Binding-site contacts:
Ligand atom C6 contacts residue ALA88 of chain 1.B at 4.0 Å (hydrophobic).
Ligand atom C2 contacts residue GLN219 of chain 1.B at 4.0 Å.
Ligand atom C6 contacts residue PHE131 of chain 1.B at 3.7 Å (hydrophobic).
Ligand atom O3 contacts residue PHE131 of chain 1.B at 4.2 Å.
Ligand atom C5 contacts residue PHE131 of chain 1.B at 3.7 Å (hydrophobic).
Ligand atom O4 contacts residue ALA88 of chain 1.B at 3.7 Å.
Ligand atom C7 contacts residue GLN219 of chain 1.B at 3.5 Å.
Ligand atom O6 contacts residue ALA222 of chain 1.B at 3.8 Å.
Ligand atom O7 contacts residue GLN219 of chain 1.B at 3.3 Å (h-bond).
Ligand atom O3 contacts residue TYR106 of chain 1.B at 3.7 Å.
Ligand atom O4 contacts residue ASP89 of chain 1.B at 2.6 Å (salt-bridge).
Ligand atom C6 contacts residue ALA222 of chain 1.B at 3.7 Å (hydrophobic).
Ligand atom O3 contacts residue ASP89 of chain 1.B at 2.7 Å (salt-bridge).
Ligand atom C3 contacts residue ASN133 of chain 1.B at 3.4 Å.
Ligand atom N2 contacts residue GLN219 of chain 1.B at 3.8 Å.
Ligand atom C4 contacts residue ALA218 of chain 1.B at 4.2 Å (hydrophobic).
Ligand atom C1 contacts residue ALA218 of chain 1.B at 3.8 Å (hydrophobic).
Ligand atom O3 contacts residue GLN219 of chain 1.B at 2.9 Å (h-bond).
Ligand atom O4 contacts residue ALA218 of chain 1.B at 3.5 Å.
Ligand atom C6 contacts residue ALA218 of chain 1.B at 4.2 Å (hydrophobic).
Ligand atom C3 contacts residue PHE131 of chain 1.B at 3.8 Å (hydrophobic).
Ligand atom O3 contacts residue ALA218 of chain 1.B at 4.1 Å.
Ligand atom O2 contacts residue ASN133 of chain 1.B at 3.8 Å.
Ligand atom C3 contacts residue GLN219 of chain 1.B at 4.0 Å.
Ligand atom C3 contacts residue ALA218 of chain 1.B at 4.1 Å (hydrophobic).
Ligand atom C2 contacts residue ALA218 of chain 1.B at 3.8 Å (hydrophobic).
Ligand atom C4 contacts residue PHE131 of chain 1.B at 3.9 Å (hydrophobic).
Ligand atom C4 contacts residue ALA88 of chain 1.B at 3.9 Å (hydrophobic).
Ligand atom O4 contacts residue TYR106 of chain 1.B at 4.1 Å.
Ligand atom C8 contacts residue GLN219 of chain 1.B at 4.0 Å.
Ligand atom O6 contacts residue PHE131 of chain 1.B at 4.0 Å.
Ligand atom O4 contacts residue GLY217 of chain 1.B at 3.1 Å.
Ligand atom C4 contacts residue ASP89 of chain 1.B at 3.4 Å.
Ligand atom C3 contacts residue ASP89 of chain 1.B at 3.5 Å.
Ligand atom O3 contacts residue ASN133 of chain 1.B at 3.0 Å (h-bond).
Ligand atom O5 contacts residue ALA218 of chain 1.B at 3.6 Å.
Ligand atom O4 contacts residue ALA218 of chain 1.B at 3.0 Å (h-bond).
Ligand atom O3 contacts residue GLY107 of chain 1.B at 3.2 Å (h-bond).
Ligand atom O6 contacts residue GLN219 of chain 1.B at 3.2 Å (h-bond).
Ligand atom C2 contacts residue ASN133 of chain 1.B at 4.2 Å.

A small-molecule ligand and the protein it binds are described below.
Small molecule (SMILES): CC(=O)N[C@@H]1[C@@H](O)[C@H](O[C@@H]2O[C@H](CO)[C@H](O)[C@H](O)[C@H]2O)[C@@H](CO)O[C@H]1O

Sequence of chain 1.B:
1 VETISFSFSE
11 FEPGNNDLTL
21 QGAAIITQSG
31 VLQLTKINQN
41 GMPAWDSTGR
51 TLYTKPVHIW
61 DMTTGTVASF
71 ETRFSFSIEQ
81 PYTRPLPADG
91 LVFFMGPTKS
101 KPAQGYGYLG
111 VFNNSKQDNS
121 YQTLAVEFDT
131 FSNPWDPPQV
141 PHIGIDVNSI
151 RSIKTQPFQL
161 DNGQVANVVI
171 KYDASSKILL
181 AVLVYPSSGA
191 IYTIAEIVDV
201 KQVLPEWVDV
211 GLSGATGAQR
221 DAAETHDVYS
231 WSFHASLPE